Sequence of chain 3.B:
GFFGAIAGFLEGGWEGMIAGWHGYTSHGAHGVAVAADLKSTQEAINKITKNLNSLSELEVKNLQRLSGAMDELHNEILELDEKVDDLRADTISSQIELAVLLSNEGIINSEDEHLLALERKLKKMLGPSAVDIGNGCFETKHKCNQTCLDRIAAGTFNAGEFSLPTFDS

Binding-site contacts:
Ligand atom C1 contacts residue ILE45 of chain 3.B at 4.4 Å (hydrophobic).
Ligand atom O7 contacts residue ILE48 of chain 3.B at 3.7 Å.
Ligand atom C7 contacts residue THR49 of chain 3.B at 3.7 Å.
Ligand atom O7 contacts residue ILE45 of chain 3.B at 3.7 Å.
Ligand atom O7 contacts residue THR49 of chain 3.B at 3.6 Å.
Ligand atom N2 contacts residue ILE45 of chain 3.B at 4.1 Å.
Ligand atom N2 contacts residue ASN330 of chain 3.A at 2.8 Å (h-bond).
Ligand atom C5 contacts residue ASN330 of chain 3.A at 3.6 Å.
Ligand atom O6 contacts residue TRP21 of chain 3.B at 4.0 Å.
Ligand atom O7 contacts residue ILE30 of chain 3.A at 3.5 Å.
Ligand atom C5 contacts residue ILE45 of chain 3.B at 4.2 Å (hydrophobic).
Ligand atom C3 contacts residue ILE45 of chain 3.B at 4.0 Å (hydrophobic).
Ligand atom C3 contacts residue ASN330 of chain 3.A at 3.7 Å.
Ligand atom C7 contacts residue ILE45 of chain 3.B at 4.4 Å (hydrophobic).
Ligand atom C2 contacts residue ASN330 of chain 3.A at 2.5 Å.
Ligand atom O5 contacts residue ASN330 of chain 3.A at 2.4 Å (h-bond).
Ligand atom C8 contacts residue THR49 of chain 3.B at 2.8 Å.
Ligand atom C4 contacts residue ILE45 of chain 3.B at 4.5 Å (hydrophobic).
Ligand atom O7 contacts residue ASN330 of chain 3.A at 3.3 Å (h-bond).
Ligand atom C1 contacts residue ASN330 of chain 3.A at 1.4 Å.
Ligand atom N2 contacts residue ILE30 of chain 3.A at 3.4 Å.
Ligand atom C7 contacts residue ILE30 of chain 3.A at 3.3 Å (hydrophobic).
Ligand atom O4 contacts residue ILE45 of chain 3.B at 3.7 Å.
Ligand atom C7 contacts residue ASN330 of chain 3.A at 3.5 Å.
Ligand atom C8 contacts residue ILE30 of chain 3.A at 3.9 Å (hydrophobic).
Ligand atom C2 contacts residue ILE45 of chain 3.B at 4.0 Å (hydrophobic).
Ligand atom C4 contacts residue ASN330 of chain 3.A at 4.2 Å.

This protein binds this small molecule.
Small molecule (SMILES): CC(=O)N[C@H]1[C@H](O[C@H]2[C@H](O)[C@@H](NC(C)=O)CO[C@@H]2CO)O[C@H](CO)[C@@H](O)[C@@H]1O

Sequence of chain 3.A:
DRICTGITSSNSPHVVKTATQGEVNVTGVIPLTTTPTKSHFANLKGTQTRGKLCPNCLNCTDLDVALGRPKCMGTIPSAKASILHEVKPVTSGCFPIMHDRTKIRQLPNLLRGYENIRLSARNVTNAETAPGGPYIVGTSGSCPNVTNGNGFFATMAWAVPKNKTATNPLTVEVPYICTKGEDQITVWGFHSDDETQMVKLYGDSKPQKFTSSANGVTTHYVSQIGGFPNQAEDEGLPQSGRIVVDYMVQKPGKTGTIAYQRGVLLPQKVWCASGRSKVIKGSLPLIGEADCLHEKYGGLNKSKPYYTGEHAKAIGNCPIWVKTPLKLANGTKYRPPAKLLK